A small-molecule ligand and the protein it binds are described below.
Small molecule (SMILES): C[C@H](C[C@@H](C[C@H](C[C@@H](C[C@@H](CCN1CCCC1=O)N1CCCC1=O)N1CCCC1=O)N1CCCC1=O)N1CCCC1=O)N1CCCC1=O

Sequence of chain 1.A:
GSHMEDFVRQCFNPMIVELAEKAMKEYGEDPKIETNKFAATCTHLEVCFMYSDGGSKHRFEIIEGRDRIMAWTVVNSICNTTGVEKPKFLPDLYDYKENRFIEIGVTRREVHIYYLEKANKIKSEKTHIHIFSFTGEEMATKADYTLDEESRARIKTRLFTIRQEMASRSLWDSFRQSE

Binding-site contacts:
Ligand atom C32 contacts residue ASP70 of chain 1.A at 4.0 Å.
Ligand atom C31 contacts residue PHE66 of chain 1.A at 3.5 Å (hydrophobic).
Ligand atom C24 contacts residue PHE66 of chain 1.A at 4.5 Å (hydrophobic).
Ligand atom C25 contacts residue ILE79 of chain 1.A at 4.0 Å (hydrophobic).
Ligand atom C02 contacts residue MET32 of chain 1.A at 3.5 Å (hydrophobic).
Ligand atom O04 contacts residue ASN30 of chain 1.A at 4.2 Å.
Ligand atom O02 contacts residue ILE79 of chain 1.A at 4.1 Å.
Ligand atom C32 contacts residue MET67 of chain 1.A at 4.4 Å (hydrophobic).
Ligand atom N05 contacts residue PHE66 of chain 1.A at 4.2 Å.
Ligand atom C24 contacts residue ILE79 of chain 1.A at 3.4 Å (hydrophobic).
Ligand atom C32 contacts residue PHE66 of chain 1.A at 3.7 Å (hydrophobic).
Ligand atom C33 contacts residue PHE66 of chain 1.A at 3.9 Å (hydrophobic).
Ligand atom C33 contacts residue ASP70 of chain 1.A at 4.5 Å.
Ligand atom C04 contacts residue MET32 of chain 1.A at 3.8 Å (hydrophobic).
Ligand atom C41 contacts residue ASN30 of chain 1.A at 4.0 Å.
Ligand atom C01 contacts residue MET32 of chain 1.A at 3.9 Å (hydrophobic).
Ligand atom C25 contacts residue PHE66 of chain 1.A at 4.3 Å (hydrophobic).
Ligand atom C30 contacts residue PHE66 of chain 1.A at 3.8 Å (hydrophobic).
Ligand atom O04 contacts residue MET32 of chain 1.A at 3.7 Å.
Ligand atom C31 contacts residue MET67 of chain 1.A at 4.3 Å (hydrophobic).
Ligand atom O03 contacts residue ILE79 of chain 1.A at 3.1 Å.
Ligand atom C25 contacts residue GLU81 of chain 1.A at 4.1 Å.
Ligand atom C04 contacts residue PHE66 of chain 1.A at 3.9 Å (hydrophobic).
Ligand atom C22 contacts residue LEU36 of chain 1.A at 4.2 Å (hydrophobic).
Ligand atom C03 contacts residue MET32 of chain 1.A at 4.3 Å (hydrophobic).
Ligand atom O03 contacts residue SER69 of chain 1.A at 3.9 Å.
Ligand atom O04 contacts residue PHE66 of chain 1.A at 4.0 Å.
Ligand atom C23 contacts residue ILE79 of chain 1.A at 4.2 Å (hydrophobic).
Ligand atom C38 contacts residue ASN30 of chain 1.A at 4.3 Å.
Ligand atom C29 contacts residue ILE79 of chain 1.A at 3.9 Å (hydrophobic).
Ligand atom C22 contacts residue PHE66 of chain 1.A at 3.7 Å (hydrophobic).
Ligand atom O06 contacts residue ASP70 of chain 1.A at 4.2 Å.